The small molecule below binds the protein below.
Small molecule (SMILES): CC(C)O[PH](=O)OC(C)C

Sequence of chain 1.B:
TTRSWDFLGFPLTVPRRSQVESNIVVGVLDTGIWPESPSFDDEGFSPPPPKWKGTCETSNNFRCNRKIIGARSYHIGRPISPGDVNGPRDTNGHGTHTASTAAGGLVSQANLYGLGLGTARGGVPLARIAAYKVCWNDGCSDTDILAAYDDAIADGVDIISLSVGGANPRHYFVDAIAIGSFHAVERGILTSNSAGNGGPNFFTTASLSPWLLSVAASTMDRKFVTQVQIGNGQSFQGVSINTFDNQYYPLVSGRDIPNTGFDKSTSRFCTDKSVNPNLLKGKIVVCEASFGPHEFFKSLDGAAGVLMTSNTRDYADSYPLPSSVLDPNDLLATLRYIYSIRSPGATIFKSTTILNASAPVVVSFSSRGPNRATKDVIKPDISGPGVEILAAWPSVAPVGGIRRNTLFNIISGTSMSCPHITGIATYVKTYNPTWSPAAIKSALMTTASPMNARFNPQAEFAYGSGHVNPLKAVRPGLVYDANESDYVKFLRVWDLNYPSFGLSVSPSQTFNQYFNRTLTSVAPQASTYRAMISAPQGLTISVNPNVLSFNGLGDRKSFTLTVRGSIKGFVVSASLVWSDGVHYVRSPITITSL

Binding-site contacts:
Ligand atom O3P contacts residue SER163 of chain 1.B at 4.0 Å.
Ligand atom C2' contacts residue ASN197 of chain 1.B at 3.5 Å.
Ligand atom C3' contacts residue GLY413 of chain 1.B at 4.4 Å.
Ligand atom O1P contacts residue ASN197 of chain 1.B at 3.7 Å.
Ligand atom O2P contacts residue GLY413 of chain 1.B at 4.2 Å.
Ligand atom C3' contacts residue SER415 of chain 1.B at 4.5 Å.
Ligand atom C3' contacts residue ASN197 of chain 1.B at 3.3 Å.
Ligand atom C3 contacts residue GLY196 of chain 1.B at 4.4 Å.
Ligand atom P contacts residue ASN197 of chain 1.B at 3.9 Å.
Ligand atom C1 contacts residue SER163 of chain 1.B at 3.9 Å.
Ligand atom C1 contacts residue ASN197 of chain 1.B at 4.0 Å.
Ligand atom C1 contacts residue SER194 of chain 1.B at 4.5 Å.
Ligand atom P contacts residue MET416 of chain 1.B at 4.5 Å.
Ligand atom C2 contacts residue VAL164 of chain 1.B at 3.6 Å (hydrophobic).
Ligand atom C1' contacts residue SER415 of chain 1.B at 3.5 Å.
Ligand atom C3' contacts residue SER412 of chain 1.B at 3.5 Å.
Ligand atom O1P contacts residue SER163 of chain 1.B at 4.1 Å.
Ligand atom C3 contacts residue ASN197 of chain 1.B at 3.1 Å.
Ligand atom C1' contacts residue ASN197 of chain 1.B at 3.3 Å.
Ligand atom P contacts residue SER415 of chain 1.B at 1.6 Å.
Ligand atom O1P contacts residue SER194 of chain 1.B at 4.3 Å.
Ligand atom C2 contacts residue SER194 of chain 1.B at 3.4 Å.
Ligand atom O2P contacts residue SER415 of chain 1.B at 2.6 Å (h-bond).
Ligand atom C2 contacts residue SER163 of chain 1.B at 3.4 Å.
Ligand atom C1 contacts residue SER415 of chain 1.B at 3.9 Å.
Ligand atom C2 contacts residue GLY165 of chain 1.B at 3.6 Å.
Ligand atom O3P contacts residue HIS94 of chain 1.B at 2.5 Å (h-bond).
Ligand atom O3P contacts residue SER415 of chain 1.B at 2.5 Å (h-bond).
Ligand atom O1P contacts residue SER415 of chain 1.B at 2.6 Å (h-bond).
Ligand atom C1' contacts residue SER412 of chain 1.B at 4.3 Å.
Ligand atom P contacts residue HIS94 of chain 1.B at 3.6 Å.
Ligand atom C2 contacts residue THR414 of chain 1.B at 4.5 Å.
Ligand atom O2P contacts residue ASN197 of chain 1.B at 2.6 Å (h-bond).
Ligand atom O1P contacts residue THR414 of chain 1.B at 3.9 Å.
Ligand atom O2P contacts residue SER412 of chain 1.B at 4.4 Å.